Binding-site contacts:
Ligand atom CAD contacts residue PHE105 of chain 1.B at 3.7 Å (hydrophobic).
Ligand atom CAH contacts residue MET111 of chain 1.A at 3.3 Å (hydrophobic).
Ligand atom CAV contacts residue TRP118 of chain 1.B at 3.4 Å (hydrophobic).
Ligand atom CAQ contacts residue TRP118 of chain 1.A at 3.5 Å (hydrophobic).
Ligand atom CAR contacts residue TYR114 of chain 1.B at 3.7 Å (hydrophobic).
Ligand atom SAO contacts residue TRP118 of chain 1.B at 3.8 Å.
Ligand atom CAV contacts residue TYR114 of chain 1.A at 3.6 Å (hydrophobic).
Ligand atom CAU contacts residue TRP118 of chain 1.B at 3.2 Å (hydrophobic).
Ligand atom CAH contacts residue TRP118 of chain 1.A at 3.5 Å (hydrophobic).
Ligand atom NAA contacts residue TRP118 of chain 1.A at 3.6 Å.
Ligand atom CAI contacts residue TYR114 of chain 1.A at 3.5 Å (hydrophobic).
Ligand atom CAL contacts residue TYR114 of chain 1.B at 3.6 Å (hydrophobic).
Ligand atom CAT contacts residue TRP118 of chain 1.A at 3.8 Å (hydrophobic).
Ligand atom FAC contacts residue THR87 of chain 1.A at 3.0 Å.
Ligand atom CAF contacts residue TYR114 of chain 1.A at 3.6 Å (hydrophobic).
Ligand atom CAR contacts residue TRP118 of chain 1.A at 3.8 Å (hydrophobic).
Ligand atom CAD contacts residue TYR114 of chain 1.A at 3.4 Å (hydrophobic).
Ligand atom CAE contacts residue TYR114 of chain 1.B at 3.7 Å (hydrophobic).
Ligand atom CAS contacts residue TYR114 of chain 1.B at 3.8 Å (hydrophobic).
Ligand atom CAS contacts residue TRP118 of chain 1.A at 3.3 Å (hydrophobic).
Ligand atom CAW contacts residue TRP118 of chain 1.A at 3.6 Å (hydrophobic).
Ligand atom NAM contacts residue MET111 of chain 1.B at 3.4 Å (h-bond).
Ligand atom CAY contacts residue TRP118 of chain 1.B at 3.5 Å (hydrophobic).
Ligand atom FAC contacts residue PHE105 of chain 1.A at 3.8 Å.
Ligand atom CAL contacts residue TRP118 of chain 1.A at 3.6 Å (hydrophobic).
Ligand atom OAB contacts residue TRP118 of chain 1.A at 3.8 Å.
Ligand atom CAS contacts residue MET111 of chain 1.A at 3.7 Å (hydrophobic).
Ligand atom NAM contacts residue TRP118 of chain 1.B at 3.2 Å.
Ligand atom FAC contacts residue LYS117 of chain 1.B at 3.3 Å.
Ligand atom SAP contacts residue MET111 of chain 1.A at 3.3 Å.
Ligand atom SAO contacts residue MET111 of chain 1.B at 3.2 Å.
Ligand atom CAF contacts residue PHE105 of chain 1.B at 3.8 Å (hydrophobic).
Ligand atom NAN contacts residue TRP118 of chain 1.A at 3.4 Å.
Ligand atom CAX contacts residue TRP118 of chain 1.B at 3.4 Å (hydrophobic).
Ligand atom NAN contacts residue MET111 of chain 1.A at 3.2 Å.
Ligand atom CAT contacts residue TRP118 of chain 1.B at 3.6 Å (hydrophobic).
Ligand atom CAG contacts residue TYR114 of chain 1.B at 3.6 Å (hydrophobic).
Ligand atom CAK contacts residue TRP118 of chain 1.B at 3.6 Å (hydrophobic).
Ligand atom CAJ contacts residue TRP118 of chain 1.B at 3.5 Å (hydrophobic).
Ligand atom SAP contacts residue TRP118 of chain 1.B at 3.8 Å.

Sequence of chain 1.B:
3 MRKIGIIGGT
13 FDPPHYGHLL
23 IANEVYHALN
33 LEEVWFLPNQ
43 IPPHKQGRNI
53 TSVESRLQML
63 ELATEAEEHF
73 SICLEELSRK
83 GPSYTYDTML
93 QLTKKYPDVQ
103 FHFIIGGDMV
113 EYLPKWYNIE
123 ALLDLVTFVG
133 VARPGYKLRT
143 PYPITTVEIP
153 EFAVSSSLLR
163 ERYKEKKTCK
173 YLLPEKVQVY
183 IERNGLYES

This small molecule binds to this protein.
Small molecule (SMILES): Nc1c(C(=O)Nc2cccc(F)c2)sc2nc(-c3cccs3)ccc12

Sequence of chain 1.A:
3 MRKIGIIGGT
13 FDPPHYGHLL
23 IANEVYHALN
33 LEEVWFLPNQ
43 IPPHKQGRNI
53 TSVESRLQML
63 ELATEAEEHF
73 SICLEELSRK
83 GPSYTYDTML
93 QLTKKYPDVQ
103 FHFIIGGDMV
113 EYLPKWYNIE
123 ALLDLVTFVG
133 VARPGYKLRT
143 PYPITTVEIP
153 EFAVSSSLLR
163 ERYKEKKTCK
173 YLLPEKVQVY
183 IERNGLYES